Sequence of chain 1.N:
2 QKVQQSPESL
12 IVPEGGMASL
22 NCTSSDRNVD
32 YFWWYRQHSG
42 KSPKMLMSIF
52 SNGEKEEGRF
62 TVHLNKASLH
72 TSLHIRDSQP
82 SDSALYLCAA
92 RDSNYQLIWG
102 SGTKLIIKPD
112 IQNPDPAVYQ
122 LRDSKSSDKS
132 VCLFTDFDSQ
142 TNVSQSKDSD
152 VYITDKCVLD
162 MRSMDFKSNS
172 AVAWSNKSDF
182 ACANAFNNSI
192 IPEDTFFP

Sequence of chain 1.O:
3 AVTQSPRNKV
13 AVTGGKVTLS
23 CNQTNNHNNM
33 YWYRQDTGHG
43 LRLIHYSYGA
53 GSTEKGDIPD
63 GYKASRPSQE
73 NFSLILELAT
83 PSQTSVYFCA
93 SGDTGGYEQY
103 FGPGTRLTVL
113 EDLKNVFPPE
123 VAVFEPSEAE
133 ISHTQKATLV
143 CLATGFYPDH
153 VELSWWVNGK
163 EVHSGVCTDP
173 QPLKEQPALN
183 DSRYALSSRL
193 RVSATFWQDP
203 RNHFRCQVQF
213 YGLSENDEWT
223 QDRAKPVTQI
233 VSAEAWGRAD

Binding-site contacts:
Ligand atom CG1 contacts residue GLY97 of chain 1.O at 3.6 Å.
Ligand atom O contacts residue THR80 of chain 1.K at 3.2 Å.
Ligand atom N contacts residue ASP77 of chain 1.K at 3.2 Å (salt-bridge).
Ligand atom N contacts residue THR96 of chain 1.O at 3.4 Å (h-bond).
Ligand atom O contacts residue ASP95 of chain 1.O at 3.1 Å.
Ligand atom CD contacts residue ASP77 of chain 1.K at 3.5 Å.
Ligand atom N contacts residue ARG114 of chain 1.K at 3.5 Å (salt-bridge).
Ligand atom O contacts residue TYR84 of chain 1.K at 3.1 Å (h-bond).
Ligand atom O contacts residue TYR96 of chain 1.N at 3.0 Å (h-bond).
Ligand atom C contacts residue TRP147 of chain 1.K at 3.5 Å (hydrophobic).
Ligand atom O contacts residue TRP147 of chain 1.K at 2.4 Å (h-bond).
Ligand atom CG2 contacts residue TRP147 of chain 1.K at 3.3 Å (hydrophobic).
Ligand atom N contacts residue GLN156 of chain 1.K at 3.3 Å (h-bond).
Ligand atom O contacts residue LYS146 of chain 1.K at 3.3 Å.
Ligand atom CG1 contacts residue TYR7 of chain 1.K at 3.1 Å (hydrophobic).
Ligand atom O contacts residue GLN156 of chain 1.K at 3.3 Å (h-bond).
Ligand atom N contacts residue TYR99 of chain 1.K at 3.2 Å (h-bond).
Ligand atom NZ contacts residue ASP116 of chain 1.K at 3.1 Å (salt-bridge).
Ligand atom O contacts residue TYR7 of chain 1.K at 3.4 Å.
Ligand atom CG2 contacts residue TYR171 of chain 1.K at 3.1 Å (hydrophobic).
Ligand atom CG2 contacts residue GLN156 of chain 1.K at 3.2 Å.
Ligand atom C contacts residue ASP77 of chain 1.K at 3.6 Å.
Ligand atom CA contacts residue ASP95 of chain 1.O at 3.3 Å.
Ligand atom CB contacts residue GLN70 of chain 1.K at 3.6 Å.
Ligand atom C contacts residue TYR159 of chain 1.K at 3.4 Å (hydrophobic).
Ligand atom CE contacts residue ASP77 of chain 1.K at 3.4 Å.
Ligand atom CG1 contacts residue TYR9 of chain 1.K at 3.0 Å (hydrophobic).
Ligand atom OXT contacts residue THR143 of chain 1.K at 2.4 Å (h-bond).
Ligand atom CA contacts residue TYR99 of chain 1.K at 3.5 Å (hydrophobic).
Ligand atom N contacts residue GLU63 of chain 1.K at 3.3 Å (salt-bridge).
Ligand atom CG2 contacts residue GLU63 of chain 1.K at 3.1 Å.
Ligand atom CB contacts residue ASP77 of chain 1.K at 3.3 Å.
Ligand atom CG1 contacts residue TYR99 of chain 1.K at 3.3 Å (hydrophobic).
Ligand atom O contacts residue TYR159 of chain 1.K at 2.2 Å (h-bond).
Ligand atom CG2 contacts residue TRP167 of chain 1.K at 3.4 Å (hydrophobic).
Ligand atom CG1 contacts residue TYR171 of chain 1.K at 3.4 Å (hydrophobic).
Ligand atom C contacts residue THR143 of chain 1.K at 3.3 Å.
Ligand atom OXT contacts residue TYR84 of chain 1.K at 2.8 Å (h-bond).
Ligand atom C contacts residue TYR84 of chain 1.K at 3.4 Å (hydrophobic).
Ligand atom CA contacts residue TYR96 of chain 1.N at 3.3 Å (hydrophobic).

Sequence of chain 1.K:
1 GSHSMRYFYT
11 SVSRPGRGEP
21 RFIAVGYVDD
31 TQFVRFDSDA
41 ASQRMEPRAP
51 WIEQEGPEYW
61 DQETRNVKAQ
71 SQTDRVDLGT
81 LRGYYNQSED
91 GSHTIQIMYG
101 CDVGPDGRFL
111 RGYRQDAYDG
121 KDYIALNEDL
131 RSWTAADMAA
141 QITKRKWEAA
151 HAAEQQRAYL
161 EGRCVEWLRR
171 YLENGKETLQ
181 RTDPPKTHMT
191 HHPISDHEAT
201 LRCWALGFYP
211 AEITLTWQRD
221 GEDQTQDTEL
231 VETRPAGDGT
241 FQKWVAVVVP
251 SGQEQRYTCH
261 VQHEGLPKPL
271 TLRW

The protein below binds the small molecule below.
Small molecule (SMILES): CC(C)[C@H](N)C(=O)N[C@H](C(=O)NCC(=O)N[C@@H](C)C(=O)N[C@H](C(=O)NCC(=O)N[C@H](C(=O)NCC(=O)N[C@@H](CCCCN)C(=O)O)C(C)C)C(C)C)C(C)C